Sequence of chain 1.A:
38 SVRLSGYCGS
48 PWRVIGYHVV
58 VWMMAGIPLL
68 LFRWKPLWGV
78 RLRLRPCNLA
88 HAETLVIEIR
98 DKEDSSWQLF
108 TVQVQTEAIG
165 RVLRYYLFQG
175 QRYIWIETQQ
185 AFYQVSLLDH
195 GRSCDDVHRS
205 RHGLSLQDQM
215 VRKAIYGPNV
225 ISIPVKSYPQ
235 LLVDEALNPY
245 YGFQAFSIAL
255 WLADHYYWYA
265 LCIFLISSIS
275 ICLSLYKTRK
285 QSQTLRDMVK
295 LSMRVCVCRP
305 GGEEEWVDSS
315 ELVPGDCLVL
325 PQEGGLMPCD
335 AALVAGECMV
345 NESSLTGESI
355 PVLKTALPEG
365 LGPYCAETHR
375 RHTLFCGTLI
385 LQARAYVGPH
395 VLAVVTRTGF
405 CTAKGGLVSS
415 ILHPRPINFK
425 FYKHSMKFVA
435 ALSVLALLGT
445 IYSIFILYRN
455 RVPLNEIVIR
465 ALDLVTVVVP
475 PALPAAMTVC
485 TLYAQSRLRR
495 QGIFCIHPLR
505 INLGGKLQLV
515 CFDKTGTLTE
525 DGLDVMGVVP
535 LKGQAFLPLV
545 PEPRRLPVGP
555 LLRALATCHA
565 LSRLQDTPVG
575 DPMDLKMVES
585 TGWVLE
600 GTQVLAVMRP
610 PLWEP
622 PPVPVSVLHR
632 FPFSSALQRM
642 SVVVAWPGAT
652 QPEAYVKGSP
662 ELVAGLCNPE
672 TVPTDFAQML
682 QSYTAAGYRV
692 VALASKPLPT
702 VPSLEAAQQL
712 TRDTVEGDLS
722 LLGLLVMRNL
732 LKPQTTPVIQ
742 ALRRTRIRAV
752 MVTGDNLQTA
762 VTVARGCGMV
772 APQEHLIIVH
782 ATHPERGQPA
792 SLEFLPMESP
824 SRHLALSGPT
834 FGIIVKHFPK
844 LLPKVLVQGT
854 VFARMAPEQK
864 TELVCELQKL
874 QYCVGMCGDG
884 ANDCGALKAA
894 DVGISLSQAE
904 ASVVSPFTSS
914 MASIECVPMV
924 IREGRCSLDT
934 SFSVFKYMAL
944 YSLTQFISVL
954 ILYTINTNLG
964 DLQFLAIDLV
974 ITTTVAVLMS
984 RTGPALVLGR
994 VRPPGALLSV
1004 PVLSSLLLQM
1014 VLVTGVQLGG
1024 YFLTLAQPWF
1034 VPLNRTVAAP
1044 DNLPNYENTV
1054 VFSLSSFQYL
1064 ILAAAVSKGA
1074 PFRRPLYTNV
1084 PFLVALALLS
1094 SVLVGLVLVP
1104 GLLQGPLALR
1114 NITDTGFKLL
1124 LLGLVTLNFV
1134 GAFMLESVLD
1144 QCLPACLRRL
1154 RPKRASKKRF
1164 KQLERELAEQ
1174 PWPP

Binding-site contacts:
Ligand atom C2 contacts residue ASN1037 of chain 1.A at 2.4 Å.
Ligand atom O5 contacts residue THR1039 of chain 1.A at 3.2 Å (h-bond).
Ligand atom C6 contacts residue VAL1040 of chain 1.A at 4.2 Å (hydrophobic).
Ligand atom C1 contacts residue ASN1037 of chain 1.A at 1.4 Å.
Ligand atom O5 contacts residue VAL1040 of chain 1.A at 3.5 Å.
Ligand atom C1 contacts residue THR1039 of chain 1.A at 3.4 Å.
Ligand atom C8 contacts residue THR1039 of chain 1.A at 4.0 Å.
Ligand atom C5 contacts residue VAL1040 of chain 1.A at 3.7 Å (hydrophobic).
Ligand atom C7 contacts residue VAL1040 of chain 1.A at 3.9 Å (hydrophobic).
Ligand atom N2 contacts residue THR1039 of chain 1.A at 3.6 Å.
Ligand atom C2 contacts residue THR1039 of chain 1.A at 4.1 Å.
Ligand atom C3 contacts residue ASN1037 of chain 1.A at 3.1 Å.
Ligand atom C5 contacts residue ASN1037 of chain 1.A at 3.2 Å.
Ligand atom C7 contacts residue THR1039 of chain 1.A at 4.2 Å.
Ligand atom C4 contacts residue ASN1037 of chain 1.A at 3.7 Å.
Ligand atom C6 contacts residue ASN1037 of chain 1.A at 3.3 Å.
Ligand atom N2 contacts residue ASN1037 of chain 1.A at 3.7 Å.
Ligand atom O3 contacts residue ASN1037 of chain 1.A at 2.9 Å (h-bond).
Ligand atom C8 contacts residue VAL1040 of chain 1.A at 3.6 Å (hydrophobic).
Ligand atom O7 contacts residue THR1039 of chain 1.A at 3.2 Å (h-bond).
Ligand atom O5 contacts residue ASN1037 of chain 1.A at 2.4 Å (h-bond).
Ligand atom O7 contacts residue VAL1040 of chain 1.A at 3.8 Å.

A protein and the small-molecule ligand that binds it are described below.
Small molecule (SMILES): CC(=O)N[C@H]1[C@H](O[C@H]2[C@H](O)[C@@H](NC(C)=O)CO[C@@H]2CO)O[C@H](CO)[C@@H](O)[C@@H]1O